Sequence of chain 1.A:
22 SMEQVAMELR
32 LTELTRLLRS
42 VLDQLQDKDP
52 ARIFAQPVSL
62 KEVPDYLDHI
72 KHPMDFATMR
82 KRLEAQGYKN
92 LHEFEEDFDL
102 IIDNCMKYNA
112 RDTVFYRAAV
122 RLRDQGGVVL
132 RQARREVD

Binding-site contacts:
Ligand atom C1 contacts residue EDO1 of chain 1.D at 0.5 Å.
Ligand atom C8 contacts residue EDO1 of chain 1.C at 3.8 Å.
Ligand atom C8 contacts residue VAL64 of chain 1.A at 3.5 Å (hydrophobic).
Ligand atom O1 contacts residue EDO1 of chain 1.C at 1.2 Å (h-bond).
Ligand atom C4 contacts residue PHE116 of chain 1.A at 3.7 Å (hydrophobic).
Ligand atom S1 contacts residue EDO1 of chain 1.C at 0.6 Å.
Ligand atom N1 contacts residue VAL59 of chain 1.A at 3.7 Å.
Ligand atom C3 contacts residue PHE116 of chain 1.A at 3.9 Å (hydrophobic).
Ligand atom C7 contacts residue EDO1 of chain 1.C at 4.1 Å.
Ligand atom C7 contacts residue GLU63 of chain 1.A at 3.9 Å.
Ligand atom C1 contacts residue EDO1 of chain 1.C at 3.6 Å.
Ligand atom C3 contacts residue EDO1 of chain 1.C at 1.4 Å.
Ligand atom C7 contacts residue VAL64 of chain 1.A at 3.8 Å (hydrophobic).
Ligand atom C6 contacts residue EDO1 of chain 1.C at 3.4 Å.
Ligand atom N1 contacts residue ILE54 of chain 1.A at 3.7 Å.
Ligand atom C5 contacts residue EDO1 of chain 1.C at 2.0 Å.
Ligand atom S1 contacts residue EDO1 of chain 1.D at 3.5 Å (h-bond).
Ligand atom C2 contacts residue PHE116 of chain 1.A at 4.0 Å (hydrophobic).
Ligand atom C4 contacts residue EDO1 of chain 1.C at 2.0 Å.
Ligand atom S1 contacts residue TYR109 of chain 1.A at 3.7 Å.
Ligand atom N1 contacts residue EDO1 of chain 1.C at 2.9 Å (h-bond).
Ligand atom C1 contacts residue ILE54 of chain 1.A at 3.3 Å (hydrophobic).
Ligand atom C6 contacts residue GLU63 of chain 1.A at 3.9 Å.
Ligand atom C1 contacts residue PHE55 of chain 1.A at 3.7 Å (hydrophobic).
Ligand atom C4 contacts residue EDO1 of chain 1.D at 2.6 Å.
Ligand atom C9 contacts residue EDO1 of chain 1.C at 1.5 Å.
Ligand atom S1 contacts residue ASN110 of chain 1.A at 3.5 Å (h-bond).
Ligand atom C2 contacts residue EDO1 of chain 1.D at 1.0 Å.
Ligand atom C5 contacts residue EDO1 of chain 1.D at 4.0 Å.
Ligand atom C3 contacts residue EDO1 of chain 1.D at 2.0 Å.
Ligand atom C2 contacts residue ASN110 of chain 1.A at 4.0 Å.
Ligand atom C9 contacts residue VAL64 of chain 1.A at 3.7 Å (hydrophobic).
Ligand atom N1 contacts residue EDO1 of chain 1.D at 0.8 Å (h-bond).
Ligand atom O1 contacts residue VAL59 of chain 1.A at 4.1 Å.
Ligand atom O1 contacts residue EDO1 of chain 1.D at 2.0 Å.
Ligand atom C2 contacts residue VAL59 of chain 1.A at 3.7 Å (hydrophobic).
Ligand atom O1 contacts residue ASN110 of chain 1.A at 3.1 Å (h-bond).
Ligand atom C2 contacts residue EDO1 of chain 1.C at 1.6 Å.
Ligand atom N2 contacts residue VAL64 of chain 1.A at 3.5 Å.
Ligand atom N2 contacts residue EDO1 of chain 1.C at 2.7 Å.

A protein and the small-molecule ligand that binds it are described below.
Small molecule (SMILES): CNC(=O)c1cc2cccnc2s1